This small molecule binds to this protein.
Small molecule (SMILES): C[C@H]1O[C@@H](n2cnc3c(N)ncnc32)[C@H](O)[C@@H]1O

Sequence of chain 1.G:
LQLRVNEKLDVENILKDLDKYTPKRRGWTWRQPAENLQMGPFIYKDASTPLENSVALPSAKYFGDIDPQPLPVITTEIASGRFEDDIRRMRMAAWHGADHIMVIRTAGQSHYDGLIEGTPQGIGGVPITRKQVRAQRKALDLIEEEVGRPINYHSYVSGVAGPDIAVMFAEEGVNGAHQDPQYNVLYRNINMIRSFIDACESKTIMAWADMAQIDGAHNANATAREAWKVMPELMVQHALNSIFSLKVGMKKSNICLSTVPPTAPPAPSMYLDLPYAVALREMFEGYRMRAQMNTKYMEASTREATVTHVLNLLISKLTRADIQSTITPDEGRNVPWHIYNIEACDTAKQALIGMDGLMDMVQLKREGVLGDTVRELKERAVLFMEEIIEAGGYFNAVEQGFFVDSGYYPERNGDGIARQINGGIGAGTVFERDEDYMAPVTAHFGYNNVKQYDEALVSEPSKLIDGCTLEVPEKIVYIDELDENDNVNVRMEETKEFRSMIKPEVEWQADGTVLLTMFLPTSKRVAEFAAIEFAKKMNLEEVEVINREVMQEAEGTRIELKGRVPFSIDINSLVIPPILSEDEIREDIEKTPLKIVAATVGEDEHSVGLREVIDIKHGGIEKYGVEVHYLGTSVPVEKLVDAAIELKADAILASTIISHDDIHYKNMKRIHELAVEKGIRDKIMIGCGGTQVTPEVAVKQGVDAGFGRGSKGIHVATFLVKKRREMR

Binding-site contacts:
Ligand atom C4 contacts residue LEU486 of chain 1.G at 3.9 Å (hydrophobic).
Ligand atom C2' contacts residue ASP487 of chain 1.G at 4.4 Å.
Ligand atom C2 contacts residue LEU486 of chain 1.G at 4.3 Å (hydrophobic).
Ligand atom C3' contacts residue ASP487 of chain 1.G at 4.3 Å.
Ligand atom O2' contacts residue LEU486 of chain 1.G at 4.4 Å.
Ligand atom C5 contacts residue LEU486 of chain 1.G at 3.8 Å (hydrophobic).
Ligand atom C2 contacts residue ASP487 of chain 1.G at 4.4 Å.
Ligand atom N7 contacts residue LEU486 of chain 1.G at 3.4 Å.
Ligand atom O3' contacts residue ASP487 of chain 1.G at 3.8 Å.
Ligand atom O2' contacts residue GLU121 of chain 1.G at 4.1 Å.
Ligand atom N3 contacts residue LEU486 of chain 1.G at 4.2 Å.
Ligand atom C8 contacts residue LEU486 of chain 1.G at 3.8 Å (hydrophobic).
Ligand atom O3' contacts residue ASP490 of chain 1.G at 3.8 Å.
Ligand atom N3 contacts residue ASP487 of chain 1.G at 4.1 Å.
Ligand atom C6 contacts residue LEU486 of chain 1.G at 4.3 Å (hydrophobic).
Ligand atom O2' contacts residue ASP487 of chain 1.G at 4.5 Å.
Ligand atom N9 contacts residue LEU486 of chain 1.G at 4.2 Å.
Ligand atom O3' contacts residue PRO124 of chain 1.G at 4.0 Å.
Ligand atom O2' contacts residue PRO124 of chain 1.G at 4.0 Å.
Ligand atom N6 contacts residue LEU486 of chain 1.G at 4.5 Å.